Sequence of chain 1.B:
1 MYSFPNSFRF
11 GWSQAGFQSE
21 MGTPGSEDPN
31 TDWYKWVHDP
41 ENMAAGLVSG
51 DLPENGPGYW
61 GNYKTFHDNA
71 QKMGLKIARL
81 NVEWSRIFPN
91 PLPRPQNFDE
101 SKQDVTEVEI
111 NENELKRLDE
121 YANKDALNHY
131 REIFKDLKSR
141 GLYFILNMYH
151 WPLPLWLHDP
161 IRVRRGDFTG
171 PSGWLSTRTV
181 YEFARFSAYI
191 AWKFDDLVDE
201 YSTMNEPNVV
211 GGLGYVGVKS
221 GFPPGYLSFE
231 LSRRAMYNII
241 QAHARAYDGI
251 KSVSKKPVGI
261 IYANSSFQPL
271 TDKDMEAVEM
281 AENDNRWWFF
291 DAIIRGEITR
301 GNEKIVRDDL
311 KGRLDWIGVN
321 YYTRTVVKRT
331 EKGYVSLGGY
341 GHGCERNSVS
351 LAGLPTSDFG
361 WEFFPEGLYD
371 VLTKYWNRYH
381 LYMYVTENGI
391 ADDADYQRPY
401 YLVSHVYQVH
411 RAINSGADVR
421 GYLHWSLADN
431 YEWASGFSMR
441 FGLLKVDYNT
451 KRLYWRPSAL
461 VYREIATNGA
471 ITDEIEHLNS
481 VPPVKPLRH

A protein and the small-molecule ligand that binds it are described below.
Small molecule (SMILES): OC[C@@H]1[C@@H](O)[C@H](O)[C@@H](O)c2[nH]c(CCc3ccccc3)c[n+]21

Binding-site contacts:
Ligand atom C2 contacts residue GLU387 of chain 1.B at 3.3 Å.
Ligand atom N2 contacts residue GLU206 of chain 1.B at 2.6 Å (salt-bridge).
Ligand atom C6 contacts residue PHE441 of chain 1.B at 3.5 Å (hydrophobic).
Ligand atom C6 contacts residue TYR322 of chain 1.B at 3.7 Å (hydrophobic).
Ligand atom C5 contacts residue TRP425 of chain 1.B at 3.8 Å (hydrophobic).
Ligand atom C2 contacts residue GLU206 of chain 1.B at 3.8 Å.
Ligand atom O6 contacts residue GLU432 of chain 1.B at 2.7 Å (salt-bridge).
Ligand atom C3 contacts residue GLU387 of chain 1.B at 3.7 Å.
Ligand atom O3 contacts residue HIS150 of chain 1.B at 2.8 Å (h-bond).
Ligand atom O3 contacts residue TRP425 of chain 1.B at 3.7 Å.
Ligand atom C3 contacts residue GLN18 of chain 1.B at 3.6 Å.
Ligand atom C7 contacts residue TYR322 of chain 1.B at 3.4 Å (hydrophobic).
Ligand atom O6 contacts residue TRP361 of chain 1.B at 3.5 Å.
Ligand atom C4 contacts residue GLU432 of chain 1.B at 3.6 Å.
Ligand atom O2 contacts residue HIS150 of chain 1.B at 3.4 Å (h-bond).
Ligand atom O4 contacts residue GLU432 of chain 1.B at 2.7 Å (salt-bridge).
Ligand atom N1 contacts residue TYR322 of chain 1.B at 3.5 Å (h-bond).
Ligand atom O3 contacts residue GLN18 of chain 1.B at 2.5 Å (h-bond).
Ligand atom C5 contacts residue TYR322 of chain 1.B at 3.4 Å (hydrophobic).
Ligand atom O2 contacts residue GLU206 of chain 1.B at 3.5 Å (salt-bridge).
Ligand atom N2 contacts residue GLU387 of chain 1.B at 3.6 Å (salt-bridge).
Ligand atom C10 contacts residue GLU206 of chain 1.B at 3.7 Å.
Ligand atom C3 contacts residue TRP425 of chain 1.B at 3.7 Å (hydrophobic).
Ligand atom C1 contacts residue GLU206 of chain 1.B at 3.5 Å.
Ligand atom O4 contacts residue GLN18 of chain 1.B at 3.0 Å (h-bond).
Ligand atom O2 contacts residue ASN205 of chain 1.B at 3.0 Å (h-bond).
Ligand atom N1 contacts residue GLU387 of chain 1.B at 3.2 Å (salt-bridge).
Ligand atom C8 contacts residue TYR322 of chain 1.B at 3.2 Å (hydrophobic).
Ligand atom C3 contacts residue HIS150 of chain 1.B at 3.7 Å.
Ligand atom C5 contacts residue GLU387 of chain 1.B at 3.6 Å.
Ligand atom O3 contacts residue TRP433 of chain 1.B at 3.0 Å (h-bond).
Ligand atom C7 contacts residue GLU206 of chain 1.B at 3.6 Å.
Ligand atom O4 contacts residue TRP425 of chain 1.B at 3.1 Å (h-bond).
Ligand atom C9 contacts residue TYR322 of chain 1.B at 3.6 Å (hydrophobic).
Ligand atom O2 contacts residue GLU387 of chain 1.B at 2.7 Å (salt-bridge).
Ligand atom C1 contacts residue GLU387 of chain 1.B at 3.1 Å.
Ligand atom C6 contacts residue GLU432 of chain 1.B at 3.5 Å.
Ligand atom O6 contacts residue PHE441 of chain 1.B at 3.3 Å.
Ligand atom C9 contacts residue GLU206 of chain 1.B at 3.8 Å.
Ligand atom C2 contacts residue TRP151 of chain 1.B at 3.6 Å (hydrophobic).